Binding-site contacts:
Ligand atom C7 contacts residue ASN603 of chain 1.A at 3.8 Å.
Ligand atom O5 contacts residue ASN603 of chain 1.A at 2.4 Å (h-bond).
Ligand atom C1 contacts residue THR604 of chain 1.A at 4.5 Å.
Ligand atom C2 contacts residue ASN603 of chain 1.A at 2.5 Å.
Ligand atom C5 contacts residue ASN603 of chain 1.A at 3.7 Å.
Ligand atom O7 contacts residue ASN603 of chain 1.A at 4.3 Å.
Ligand atom C4 contacts residue ASN603 of chain 1.A at 4.2 Å.
Ligand atom C1 contacts residue ASN603 of chain 1.A at 1.4 Å.
Ligand atom N2 contacts residue ASN603 of chain 1.A at 2.9 Å (h-bond).
Ligand atom C3 contacts residue ASN603 of chain 1.A at 3.8 Å.

Sequence of chain 1.A:
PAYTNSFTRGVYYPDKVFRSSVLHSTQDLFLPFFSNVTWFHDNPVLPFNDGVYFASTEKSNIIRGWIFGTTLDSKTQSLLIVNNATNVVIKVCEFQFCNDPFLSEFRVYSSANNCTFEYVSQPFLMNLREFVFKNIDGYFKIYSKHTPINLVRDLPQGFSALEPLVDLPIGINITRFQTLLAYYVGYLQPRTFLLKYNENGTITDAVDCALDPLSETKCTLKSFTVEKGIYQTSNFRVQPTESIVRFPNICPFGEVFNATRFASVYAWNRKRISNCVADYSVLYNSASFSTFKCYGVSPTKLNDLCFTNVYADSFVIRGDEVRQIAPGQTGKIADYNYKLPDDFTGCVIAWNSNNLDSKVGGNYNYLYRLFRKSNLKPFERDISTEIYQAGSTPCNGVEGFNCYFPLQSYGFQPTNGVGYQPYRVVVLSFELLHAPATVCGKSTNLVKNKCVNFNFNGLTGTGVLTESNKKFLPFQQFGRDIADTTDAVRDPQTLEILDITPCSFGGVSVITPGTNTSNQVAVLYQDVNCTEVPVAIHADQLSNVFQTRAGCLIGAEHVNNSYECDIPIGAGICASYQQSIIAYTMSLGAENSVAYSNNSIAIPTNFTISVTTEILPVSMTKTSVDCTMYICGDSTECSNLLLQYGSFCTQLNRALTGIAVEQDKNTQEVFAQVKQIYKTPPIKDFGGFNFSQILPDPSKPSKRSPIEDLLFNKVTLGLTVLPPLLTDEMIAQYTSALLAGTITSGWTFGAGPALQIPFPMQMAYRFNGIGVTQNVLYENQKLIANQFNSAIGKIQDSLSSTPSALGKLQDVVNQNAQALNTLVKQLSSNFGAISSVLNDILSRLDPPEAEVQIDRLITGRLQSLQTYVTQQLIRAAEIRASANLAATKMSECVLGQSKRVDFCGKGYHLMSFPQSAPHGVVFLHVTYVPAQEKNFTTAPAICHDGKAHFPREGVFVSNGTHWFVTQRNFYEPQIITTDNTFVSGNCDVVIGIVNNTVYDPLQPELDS

A protein and the small-molecule ligand that binds it are described below.
Small molecule (SMILES): CC(=O)N[C@@H]1[C@@H](O)[C@H](O)[C@@H](CO)O[C@H]1O